Sequence of chain 1.B:
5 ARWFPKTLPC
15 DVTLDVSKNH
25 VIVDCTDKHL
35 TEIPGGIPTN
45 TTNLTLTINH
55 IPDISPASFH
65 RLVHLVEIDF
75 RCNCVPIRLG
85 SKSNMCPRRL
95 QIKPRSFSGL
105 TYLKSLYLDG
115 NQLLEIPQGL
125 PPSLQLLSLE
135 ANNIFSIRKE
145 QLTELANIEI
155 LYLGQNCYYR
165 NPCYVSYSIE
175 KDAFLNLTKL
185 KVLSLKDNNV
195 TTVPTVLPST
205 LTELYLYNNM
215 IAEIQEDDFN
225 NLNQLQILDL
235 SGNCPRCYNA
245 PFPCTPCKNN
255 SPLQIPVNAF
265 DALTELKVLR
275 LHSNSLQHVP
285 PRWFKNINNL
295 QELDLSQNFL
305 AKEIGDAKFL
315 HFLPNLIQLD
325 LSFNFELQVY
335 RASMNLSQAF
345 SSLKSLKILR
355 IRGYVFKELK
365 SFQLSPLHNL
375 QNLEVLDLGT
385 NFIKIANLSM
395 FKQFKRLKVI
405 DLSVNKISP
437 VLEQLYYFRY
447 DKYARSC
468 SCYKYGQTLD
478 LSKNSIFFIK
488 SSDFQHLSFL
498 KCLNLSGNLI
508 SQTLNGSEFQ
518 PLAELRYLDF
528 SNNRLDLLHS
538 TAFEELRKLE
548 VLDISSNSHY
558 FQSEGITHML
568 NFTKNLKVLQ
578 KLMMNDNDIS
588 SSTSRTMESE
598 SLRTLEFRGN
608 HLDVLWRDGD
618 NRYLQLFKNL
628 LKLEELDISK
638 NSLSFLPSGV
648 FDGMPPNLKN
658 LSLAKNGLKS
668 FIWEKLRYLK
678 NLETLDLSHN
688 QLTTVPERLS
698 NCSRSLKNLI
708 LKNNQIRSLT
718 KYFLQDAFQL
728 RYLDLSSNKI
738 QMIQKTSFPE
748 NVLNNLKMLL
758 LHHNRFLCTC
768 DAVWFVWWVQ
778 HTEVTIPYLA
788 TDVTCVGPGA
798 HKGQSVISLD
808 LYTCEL

Binding-site contacts:
Ligand atom OP2 contacts residue CYS453 of chain 1.A at 2.8 Å (h-bond).
Ligand atom OP1 contacts residue ASP447 of chain 1.A at 2.8 Å (salt-bridge).
Ligand atom O5' contacts residue TYR446 of chain 1.A at 3.4 Å (h-bond).
Ligand atom N6 contacts residue SER452 of chain 1.A at 3.3 Å.
Ligand atom O3' contacts residue CYS453 of chain 1.A at 3.5 Å (h-bond).
Ligand atom O2' contacts residue GLN159 of chain 1.A at 3.1 Å (h-bond).
Ligand atom OP1 contacts residue PO41 of chain 1.O at 3.2 Å (h-bond).
Ligand atom O2' contacts residue ARG445 of chain 1.A at 2.9 Å (salt-bridge).
Ligand atom C6 contacts residue ARG451 of chain 1.A at 3.5 Å.
Ligand atom C4 contacts residue ASP113 of chain 1.A at 3.5 Å.
Ligand atom OP2 contacts residue LEU83 of chain 1.A at 3.3 Å.
Ligand atom C1' contacts residue ARG445 of chain 1.A at 3.3 Å.
Ligand atom O4 contacts residue HIS54 of chain 1.A at 3.2 Å.
Ligand atom OP2 contacts residue ARG614 of chain 1.B at 3.0 Å (salt-bridge).
Ligand atom O4 contacts residue ASP113 of chain 1.A at 3.1 Å.
Ligand atom O3' contacts residue GLN159 of chain 1.A at 3.4 Å (h-bond).
Ligand atom O2' contacts residue ARG451 of chain 1.A at 2.5 Å (salt-bridge).
Ligand atom C5 contacts residue SER452 of chain 1.A at 3.5 Å.
Ligand atom OP1 contacts residue TYR162 of chain 1.A at 2.6 Å (h-bond).
Ligand atom N1 contacts residue ARG451 of chain 1.A at 3.3 Å (salt-bridge).
Ligand atom O3' contacts residue LEU83 of chain 1.A at 3.1 Å.
Ligand atom OP2 contacts residue SER452 of chain 1.A at 3.3 Å.
Ligand atom O2 contacts residue GLU134 of chain 1.A at 3.4 Å (salt-bridge).
Ligand atom O4' contacts residue GLY84 of chain 1.A at 3.5 Å.
Ligand atom C5' contacts residue ALA450 of chain 1.A at 3.4 Å (hydrophobic).
Ligand atom O2 contacts residue VAL79 of chain 1.A at 2.9 Å.
Ligand atom C6 contacts residue SER452 of chain 1.A at 3.5 Å.
Ligand atom C2' contacts residue ARG451 of chain 1.A at 2.8 Å.
Ligand atom C4' contacts residue LEU83 of chain 1.A at 3.2 Å (hydrophobic).
Ligand atom O4 contacts residue ARG451 of chain 1.A at 2.9 Å (salt-bridge).
Ligand atom C4' contacts residue ALA450 of chain 1.A at 3.5 Å (hydrophobic).
Ligand atom O4 contacts residue ARG75 of chain 1.A at 3.3 Å (salt-bridge).
Ligand atom P contacts residue LEU83 of chain 1.A at 3.5 Å.
Ligand atom OP2 contacts residue ARG164 of chain 1.A at 3.0 Å (salt-bridge).
Ligand atom O2 contacts residue GLN159 of chain 1.A at 3.1 Å (h-bond).
Ligand atom O4' contacts residue ALA450 of chain 1.A at 3.5 Å.
Ligand atom O3' contacts residue TYR162 of chain 1.A at 3.5 Å (h-bond).
Ligand atom N3 contacts residue GLU134 of chain 1.A at 3.1 Å (salt-bridge).
Ligand atom C5' contacts residue LEU83 of chain 1.A at 3.4 Å (hydrophobic).
Ligand atom C2' contacts residue ARG445 of chain 1.A at 3.5 Å.

Sequence of chain 1.A:
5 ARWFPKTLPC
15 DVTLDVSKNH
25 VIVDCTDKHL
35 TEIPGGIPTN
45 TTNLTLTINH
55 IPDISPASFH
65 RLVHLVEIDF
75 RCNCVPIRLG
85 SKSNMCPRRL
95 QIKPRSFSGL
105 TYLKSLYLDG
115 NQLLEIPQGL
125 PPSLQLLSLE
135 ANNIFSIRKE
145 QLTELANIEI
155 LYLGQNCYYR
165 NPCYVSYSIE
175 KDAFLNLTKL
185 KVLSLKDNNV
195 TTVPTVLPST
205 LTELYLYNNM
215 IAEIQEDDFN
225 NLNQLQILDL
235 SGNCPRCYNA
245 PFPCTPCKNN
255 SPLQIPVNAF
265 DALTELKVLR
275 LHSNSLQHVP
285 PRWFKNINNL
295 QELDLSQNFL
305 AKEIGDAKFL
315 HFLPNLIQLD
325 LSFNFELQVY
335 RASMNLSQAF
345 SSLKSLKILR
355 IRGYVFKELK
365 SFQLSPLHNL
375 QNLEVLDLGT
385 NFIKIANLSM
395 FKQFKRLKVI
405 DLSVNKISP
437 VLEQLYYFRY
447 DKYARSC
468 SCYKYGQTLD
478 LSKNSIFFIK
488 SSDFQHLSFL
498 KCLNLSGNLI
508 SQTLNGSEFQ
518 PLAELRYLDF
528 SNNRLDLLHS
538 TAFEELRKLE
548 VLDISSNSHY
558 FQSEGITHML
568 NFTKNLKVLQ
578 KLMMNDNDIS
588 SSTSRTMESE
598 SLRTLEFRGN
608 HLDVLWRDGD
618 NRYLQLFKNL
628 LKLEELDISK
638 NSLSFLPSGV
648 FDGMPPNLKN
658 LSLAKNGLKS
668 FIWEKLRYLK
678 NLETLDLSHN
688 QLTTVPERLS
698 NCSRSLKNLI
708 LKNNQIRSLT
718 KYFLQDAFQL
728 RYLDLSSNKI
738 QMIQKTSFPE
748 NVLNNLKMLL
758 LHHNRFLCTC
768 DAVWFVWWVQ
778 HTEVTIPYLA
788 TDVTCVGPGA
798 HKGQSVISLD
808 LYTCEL

A protein and the small-molecule ligand that binds it are described below.
Small molecule (SMILES): Nc1ncnc2c1ncn2[C@@H]1O[C@H](CO[P](=O)(O)O[C@H]2[C@@H](O)[C@H](n3ccc(=O)[nH]c3=O)O[C@@H]2CO[P](=O)(O)O[C@H]2[C@@H](O)[C@H](n3ccc(=O)[nH]c3=O)O[C@@H]2COP(=O)=O)[C@@H](OP(=O)(O)O)[C@H]1O